Sequence of chain 1.E:
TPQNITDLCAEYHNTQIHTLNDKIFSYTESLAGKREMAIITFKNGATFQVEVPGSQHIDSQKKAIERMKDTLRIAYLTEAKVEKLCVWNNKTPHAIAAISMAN

A protein and the small-molecule ligand that binds it are described below.
Small molecule (SMILES): OC[C@H]1O[C@@H](O)[C@H](O)[C@@H](O)[C@H]1O

Binding-site contacts:
Ligand atom C5 contacts residue GLN56 of chain 1.E at 4.4 Å.
Ligand atom C2 contacts residue LYS91 of chain 1.E at 3.9 Å.
Ligand atom C3 contacts residue LYS91 of chain 1.E at 3.6 Å.
Ligand atom O6 contacts residue TRP88 of chain 1.E at 3.6 Å.
Ligand atom O6 contacts residue GLN61 of chain 1.E at 3.1 Å (h-bond).
Ligand atom C4 contacts residue GLN56 of chain 1.E at 4.5 Å.
Ligand atom C3 contacts residue GLU51 of chain 1.E at 4.3 Å.
Ligand atom C4 contacts residue TRP88 of chain 1.E at 3.5 Å (hydrophobic).
Ligand atom C6 contacts residue HIS57 of chain 1.E at 3.7 Å.
Ligand atom O5 contacts residue GLN56 of chain 1.E at 3.7 Å.
Ligand atom C3 contacts residue TRP88 of chain 1.E at 3.6 Å (hydrophobic).
Ligand atom O3 contacts residue TRP88 of chain 1.E at 3.8 Å.
Ligand atom C3 contacts residue ASN90 of chain 1.E at 3.5 Å.
Ligand atom O3 contacts residue ASN90 of chain 1.E at 2.6 Å (h-bond).
Ligand atom O4 contacts residue LYS91 of chain 1.E at 2.9 Å (salt-bridge).
Ligand atom C4 contacts residue GLU51 of chain 1.E at 3.2 Å.
Ligand atom C6 contacts residue GLN61 of chain 1.E at 4.1 Å.
Ligand atom C2 contacts residue ASN90 of chain 1.E at 3.8 Å.
Ligand atom O4 contacts residue GLU51 of chain 1.E at 2.5 Å (salt-bridge).
Ligand atom C6 contacts residue GLN56 of chain 1.E at 4.1 Å.
Ligand atom C6 contacts residue TRP88 of chain 1.E at 3.5 Å (hydrophobic).
Ligand atom C5 contacts residue GLU51 of chain 1.E at 4.2 Å.
Ligand atom O3 contacts residue GLU51 of chain 1.E at 4.2 Å.
Ligand atom C4 contacts residue LYS91 of chain 1.E at 3.8 Å.
Ligand atom O1 contacts residue GLN56 of chain 1.E at 4.2 Å.
Ligand atom O6 contacts residue GLN56 of chain 1.E at 3.5 Å (h-bond).
Ligand atom O3 contacts residue LYS91 of chain 1.E at 2.7 Å (salt-bridge).
Ligand atom O4 contacts residue GLN56 of chain 1.E at 3.4 Å.
Ligand atom C5 contacts residue TRP88 of chain 1.E at 3.4 Å (hydrophobic).
Ligand atom O2 contacts residue ASN90 of chain 1.E at 2.7 Å (h-bond).
Ligand atom C6 contacts residue GLU51 of chain 1.E at 4.1 Å.
Ligand atom O6 contacts residue HIS57 of chain 1.E at 3.8 Å.